This protein binds this small molecule.
Small molecule (SMILES): CC(C)C[C@H](NC(=O)OCC1CCC(F)(F)CC1)C(=O)N[C@@H](C[C@@H]1CCNC1=O)C(O)S(=O)(=O)O

Binding-site contacts:
Ligand atom N17 contacts residue CYS152 of chain 1.A at 3.0 Å (h-bond).
Ligand atom C07 contacts residue VDJ1 of chain 1.C at 0.0 Å.
Ligand atom C18 contacts residue VDJ1 of chain 1.C at 0.1 Å.
Ligand atom O29 contacts residue VDJ1 of chain 1.C at 0.0 Å (h-bond).
Ligand atom O29 contacts residue GLU173 of chain 1.A at 2.9 Å (salt-bridge).
Ligand atom F03 contacts residue PRO175 of chain 1.A at 3.0 Å.
Ligand atom C30 contacts residue VDJ1 of chain 1.C at 0.0 Å.
Ligand atom N17 contacts residue VDJ1 of chain 1.C at 0.1 Å (h-bond).
Ligand atom C06 contacts residue VDJ1 of chain 1.C at 0.0 Å.
Ligand atom O27 contacts residue VDJ1 of chain 1.C at 1.4 Å.
Ligand atom C12 contacts residue VDJ1 of chain 1.C at 0.0 Å.
Ligand atom O25 contacts residue HIS170 of chain 1.A at 2.7 Å (h-bond).
Ligand atom C14 contacts residue VDJ1 of chain 1.C at 0.0 Å.
Ligand atom C31 contacts residue VDJ1 of chain 1.C at 0.0 Å.
Ligand atom O27 contacts residue CYS152 of chain 1.A at 2.7 Å (h-bond).
Ligand atom C13 contacts residue VDJ1 of chain 1.C at 0.0 Å.
Ligand atom C16 contacts residue VDJ1 of chain 1.C at 0.1 Å.
Ligand atom C04 contacts residue VDJ1 of chain 1.C at 0.0 Å.
Ligand atom C11 contacts residue VDJ1 of chain 1.C at 0.0 Å.
Ligand atom O08 contacts residue VDJ1 of chain 1.C at 0.1 Å (h-bond).
Ligand atom C02 contacts residue VDJ1 of chain 1.C at 0.0 Å.
Ligand atom C26 contacts residue VDJ1 of chain 1.C at 0.1 Å.
Ligand atom N17 contacts residue HIS171 of chain 1.A at 2.9 Å (h-bond).
Ligand atom N10 contacts residue GLN196 of chain 1.A at 3.0 Å (h-bond).
Ligand atom C05 contacts residue VDJ1 of chain 1.C at 0.0 Å.
Ligand atom O25 contacts residue VDJ1 of chain 1.C at 0.1 Å (h-bond).
Ligand atom F01 contacts residue VDJ1 of chain 1.C at 0.0 Å.
Ligand atom C21 contacts residue VDJ1 of chain 1.C at 0.1 Å.
Ligand atom C18 contacts residue CYS152 of chain 1.A at 2.8 Å (hydrophobic).
Ligand atom C24 contacts residue VDJ1 of chain 1.C at 0.0 Å.
Ligand atom C20 contacts residue VDJ1 of chain 1.C at 0.1 Å.
Ligand atom C23 contacts residue VDJ1 of chain 1.C at 0.0 Å.
Ligand atom N10 contacts residue VDJ1 of chain 1.C at 0.0 Å (h-bond).
Ligand atom C26 contacts residue CYS152 of chain 1.A at 1.8 Å (hydrophobic).
Ligand atom F03 contacts residue VDJ1 of chain 1.C at 0.0 Å.
Ligand atom O28 contacts residue VDJ1 of chain 1.C at 0.2 Å (h-bond).
Ligand atom C19 contacts residue VDJ1 of chain 1.C at 0.1 Å.
Ligand atom C09 contacts residue VDJ1 of chain 1.C at 0.0 Å.
Ligand atom C15 contacts residue VDJ1 of chain 1.C at 0.0 Å.
Ligand atom N22 contacts residue VDJ1 of chain 1.C at 0.0 Å (h-bond).

Sequence of chain 1.A:
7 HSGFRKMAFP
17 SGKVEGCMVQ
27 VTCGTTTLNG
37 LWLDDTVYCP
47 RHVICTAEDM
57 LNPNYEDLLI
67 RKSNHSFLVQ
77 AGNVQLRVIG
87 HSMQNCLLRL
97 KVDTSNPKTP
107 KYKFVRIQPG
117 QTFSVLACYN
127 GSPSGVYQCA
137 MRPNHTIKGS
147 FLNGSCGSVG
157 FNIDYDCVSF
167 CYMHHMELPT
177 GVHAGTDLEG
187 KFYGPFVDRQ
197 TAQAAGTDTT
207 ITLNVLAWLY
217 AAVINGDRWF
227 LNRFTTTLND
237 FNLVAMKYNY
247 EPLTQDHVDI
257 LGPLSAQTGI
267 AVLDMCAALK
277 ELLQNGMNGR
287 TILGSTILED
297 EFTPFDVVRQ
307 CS